Binding-site contacts:
Ligand atom C4 contacts residue GLN237 of chain 1.D at 3.6 Å.
Ligand atom C2 contacts residue ILE251 of chain 1.D at 3.5 Å (hydrophobic).
Ligand atom C16 contacts residue PHE287 of chain 1.D at 3.7 Å (hydrophobic).
Ligand atom N7 contacts residue ILE251 of chain 1.D at 3.8 Å.
Ligand atom C27 contacts residue MET272 of chain 1.D at 3.7 Å (hydrophobic).
Ligand atom C27 contacts residue PHE287 of chain 1.D at 3.6 Å (hydrophobic).
Ligand atom N5 contacts residue ILE251 of chain 1.D at 3.1 Å.
Ligand atom F25 contacts residue PHE255 of chain 1.D at 3.2 Å.
Ligand atom C4 contacts residue PHE287 of chain 1.D at 3.3 Å (hydrophobic).
Ligand atom N7 contacts residue GLN284 of chain 1.D at 3.2 Å (h-bond).
Ligand atom C8 contacts residue PHE287 of chain 1.D at 3.5 Å (hydrophobic).
Ligand atom N3 contacts residue PHE287 of chain 1.D at 3.7 Å.
Ligand atom C6 contacts residue ILE251 of chain 1.D at 3.3 Å (hydrophobic).
Ligand atom C20 contacts residue MET272 of chain 1.D at 3.5 Å (hydrophobic).
Ligand atom BR24 contacts residue GLN284 of chain 1.D at 3.7 Å.
Ligand atom C17 contacts residue LEU195 of chain 1.D at 3.7 Å (hydrophobic).
Ligand atom N15 contacts residue LEU195 of chain 1.D at 3.6 Å.
Ligand atom F26 contacts residue HIS81 of chain 1.D at 3.1 Å.
Ligand atom C1 contacts residue LEU234 of chain 1.D at 3.7 Å (hydrophobic).
Ligand atom C1 contacts residue ILE251 of chain 1.D at 3.5 Å (hydrophobic).
Ligand atom O19 contacts residue MET272 of chain 1.D at 3.8 Å.
Ligand atom N5 contacts residue PHE287 of chain 1.D at 3.6 Å.
Ligand atom C22 contacts residue ILE291 of chain 1.D at 3.8 Å (hydrophobic).
Ligand atom BR24 contacts residue TYR252 of chain 1.D at 3.2 Å.
Ligand atom C21 contacts residue MET272 of chain 1.D at 3.3 Å (hydrophobic).
Ligand atom C20 contacts residue PHE255 of chain 1.D at 3.8 Å (hydrophobic).
Ligand atom C10 contacts residue LEU234 of chain 1.D at 3.8 Å (hydrophobic).
Ligand atom C21 contacts residue PHE287 of chain 1.D at 3.8 Å (hydrophobic).
Ligand atom C22 contacts residue PHE287 of chain 1.D at 3.7 Å (hydrophobic).
Ligand atom N7 contacts residue GLN237 of chain 1.D at 3.4 Å (h-bond).
Ligand atom C10 contacts residue TYR80 of chain 1.D at 3.4 Å (hydrophobic).
Ligand atom C4 contacts residue ILE251 of chain 1.D at 3.2 Å (hydrophobic).
Ligand atom C18 contacts residue MET272 of chain 1.D at 3.8 Å (hydrophobic).
Ligand atom N7 contacts residue PHE287 of chain 1.D at 3.5 Å.
Ligand atom N3 contacts residue GLN237 of chain 1.D at 3.0 Å (h-bond).
Ligand atom N9 contacts residue ILE251 of chain 1.D at 3.7 Å.
Ligand atom C8 contacts residue GLN284 of chain 1.D at 3.0 Å.
Ligand atom C14 contacts residue LEU195 of chain 1.D at 3.8 Å (hydrophobic).
Ligand atom N3 contacts residue ILE251 of chain 1.D at 3.5 Å.
Ligand atom F28 contacts residue PHE287 of chain 1.D at 3.5 Å.

Sequence of chain 1.D:
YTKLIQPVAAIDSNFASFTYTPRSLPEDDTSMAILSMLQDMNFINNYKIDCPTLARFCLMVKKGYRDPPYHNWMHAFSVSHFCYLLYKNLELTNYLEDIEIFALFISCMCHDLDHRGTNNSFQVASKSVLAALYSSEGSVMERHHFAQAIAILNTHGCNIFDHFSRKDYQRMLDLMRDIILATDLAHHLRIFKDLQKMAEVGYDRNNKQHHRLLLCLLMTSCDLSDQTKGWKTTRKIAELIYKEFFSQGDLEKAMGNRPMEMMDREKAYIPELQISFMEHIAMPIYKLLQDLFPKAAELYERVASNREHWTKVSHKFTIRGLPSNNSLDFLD

This small molecule binds to this protein.
Small molecule (SMILES): Cc1cc([C@@H]2CN(C(=O)c3ccc(F)c(Br)c3)CC(F)(F)C2)n2ncnc2n1